The small molecule below binds the protein below.
Small molecule (SMILES): CC(=O)N[C@H]1[C@H](O[C@H]2[C@H](O)[C@@H](NC(C)=O)CO[C@@H]2CO)O[C@H](CO)[C@@H](O[C@@H]2O[C@H](CO)[C@@H](O)[C@H](O)[C@@H]2O)[C@@H]1O

Sequence of chain 19.F:
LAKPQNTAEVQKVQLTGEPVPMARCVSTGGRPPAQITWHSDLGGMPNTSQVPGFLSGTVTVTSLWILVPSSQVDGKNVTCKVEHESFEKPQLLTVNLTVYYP

Binding-site contacts:
Ligand atom C7 contacts residue ASN77 of chain 19.F at 3.8 Å.
Ligand atom C1 contacts residue ASN96 of chain 19.F at 1.4 Å.
Ligand atom C8 contacts residue LYS76 of chain 19.F at 4.0 Å.
Ligand atom C3 contacts residue GLY75 of chain 19.F at 4.4 Å.
Ligand atom C5 contacts residue ASN96 of chain 19.F at 3.5 Å.
Ligand atom C8 contacts residue GLY75 of chain 19.F at 2.5 Å.
Ligand atom O5 contacts residue ASN96 of chain 19.F at 2.2 Å (h-bond).
Ligand atom C3 contacts residue ASN96 of chain 19.F at 3.8 Å.
Ligand atom N2 contacts residue ASN96 of chain 19.F at 3.1 Å (h-bond).
Ligand atom C8 contacts residue NAG1 of chain 19.K at 4.3 Å.
Ligand atom O7 contacts residue NAG1 of chain 19.K at 3.4 Å.
Ligand atom N2 contacts residue GLY75 of chain 19.F at 2.6 Å (h-bond).
Ligand atom C7 contacts residue GLY75 of chain 19.F at 2.9 Å.
Ligand atom O7 contacts residue GLY75 of chain 19.F at 4.0 Å.
Ligand atom C4 contacts residue ASN96 of chain 19.F at 4.2 Å.
Ligand atom O7 contacts residue ASN96 of chain 19.F at 3.4 Å (h-bond).
Ligand atom O7 contacts residue ASN77 of chain 19.F at 3.4 Å (h-bond).
Ligand atom C2 contacts residue ASN96 of chain 19.F at 2.6 Å.
Ligand atom C1 contacts residue GLY75 of chain 19.F at 3.9 Å.
Ligand atom C7 contacts residue NAG1 of chain 19.K at 4.3 Å.
Ligand atom C8 contacts residue ASN77 of chain 19.F at 3.7 Å.
Ligand atom C7 contacts residue ASN96 of chain 19.F at 3.5 Å.
Ligand atom C2 contacts residue GLY75 of chain 19.F at 3.8 Å.